Sequence of chain 1.C:
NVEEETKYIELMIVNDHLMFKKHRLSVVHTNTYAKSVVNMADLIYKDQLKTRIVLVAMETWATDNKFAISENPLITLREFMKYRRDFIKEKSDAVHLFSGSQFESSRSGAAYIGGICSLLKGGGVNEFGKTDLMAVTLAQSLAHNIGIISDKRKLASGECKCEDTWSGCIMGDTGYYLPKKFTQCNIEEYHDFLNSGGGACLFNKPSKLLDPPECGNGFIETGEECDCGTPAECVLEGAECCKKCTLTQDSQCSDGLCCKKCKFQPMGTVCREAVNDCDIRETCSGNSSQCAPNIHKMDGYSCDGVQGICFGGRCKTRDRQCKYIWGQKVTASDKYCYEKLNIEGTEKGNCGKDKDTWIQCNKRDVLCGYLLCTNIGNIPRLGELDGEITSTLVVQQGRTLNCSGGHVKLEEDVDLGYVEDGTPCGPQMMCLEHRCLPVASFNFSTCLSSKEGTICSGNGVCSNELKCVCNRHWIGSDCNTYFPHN

A protein and the small-molecule ligand that binds it are described below.
Small molecule (SMILES): CC(=O)N[C@@H]1[C@@H](O)[C@H](O)[C@@H](CO)O[C@H]1O

Binding-site contacts:
Ligand atom C1 contacts residue ASN443 of chain 1.C at 1.4 Å.
Ligand atom C5 contacts residue ASN443 of chain 1.C at 3.6 Å.
Ligand atom C7 contacts residue ASN443 of chain 1.C at 3.9 Å.
Ligand atom C3 contacts residue ASN443 of chain 1.C at 3.7 Å.
Ligand atom O7 contacts residue ASN443 of chain 1.C at 4.2 Å.
Ligand atom C4 contacts residue ASN443 of chain 1.C at 4.3 Å.
Ligand atom O5 contacts residue ASN443 of chain 1.C at 2.5 Å (h-bond).
Ligand atom C2 contacts residue ASN443 of chain 1.C at 2.6 Å.
Ligand atom N2 contacts residue ASN443 of chain 1.C at 2.8 Å (h-bond).